Binding-site contacts:
Ligand atom C contacts residue ASN281 of chain 4.V at 3.8 Å.
Ligand atom CG2 contacts residue ASN281 of chain 4.V at 3.6 Å.
Ligand atom CG contacts residue HIS277 of chain 4.V at 3.8 Å.
Ligand atom C contacts residue LEU286 of chain 4.V at 3.8 Å (hydrophobic).
Ligand atom CB contacts residue HIS277 of chain 4.V at 3.7 Å.
Ligand atom CB contacts residue ASP233 of chain 4.V at 3.0 Å.
Ligand atom CA contacts residue THR235 of chain 4.V at 3.6 Å.
Ligand atom O contacts residue TYR94 of chain 4.V at 2.9 Å.
Ligand atom CB contacts residue TYR238 of chain 4.V at 3.6 Å (hydrophobic).
Ligand atom CD contacts residue TYR273 of chain 4.V at 3.3 Å (hydrophobic).
Ligand atom CG contacts residue ASP233 of chain 4.V at 3.0 Å.
Ligand atom CD contacts residue HIS277 of chain 4.V at 3.9 Å.
Ligand atom CG2 contacts residue GLU236 of chain 4.V at 3.3 Å.
Ligand atom CB contacts residue LEU286 of chain 4.V at 3.9 Å (hydrophobic).
Ligand atom N contacts residue ASN227 of chain 4.V at 3.0 Å (h-bond).
Ligand atom CG contacts residue LYS234 of chain 4.V at 3.3 Å.
Ligand atom CD1 contacts residue TYR94 of chain 4.V at 3.5 Å (hydrophobic).
Ligand atom CD1 contacts residue TYR91 of chain 4.V at 3.9 Å (hydrophobic).
Ligand atom N contacts residue THR235 of chain 4.V at 3.9 Å.
Ligand atom N contacts residue TYR273 of chain 4.V at 3.9 Å.
Ligand atom C contacts residue THR235 of chain 4.V at 3.6 Å.
Ligand atom O contacts residue THR235 of chain 4.V at 3.1 Å (h-bond).
Ligand atom C contacts residue THR235 of chain 4.V at 3.6 Å.
Ligand atom CG1 contacts residue VAL280 of chain 4.V at 4.0 Å (hydrophobic).
Ligand atom C contacts residue TYR94 of chain 4.V at 4.0 Å (hydrophobic).
Ligand atom O contacts residue LYS234 of chain 4.V at 3.6 Å.
Ligand atom CG contacts residue TYR273 of chain 4.V at 3.6 Å (hydrophobic).
Ligand atom CG2 contacts residue PHE278 of chain 4.V at 3.7 Å (hydrophobic).
Ligand atom CG1 contacts residue TYR94 of chain 4.V at 3.8 Å (hydrophobic).
Ligand atom O contacts residue ASN227 of chain 4.V at 3.6 Å.
Ligand atom O contacts residue LEU286 of chain 4.V at 3.2 Å.
Ligand atom N contacts residue THR235 of chain 4.V at 3.5 Å (h-bond).
Ligand atom O contacts residue ASN281 of chain 4.V at 2.6 Å (h-bond).
Ligand atom CG2 contacts residue HIS277 of chain 4.V at 3.3 Å.
Ligand atom O contacts residue HIS277 of chain 4.V at 3.4 Å.
Ligand atom C contacts residue ASN227 of chain 4.V at 3.5 Å.
Ligand atom C contacts residue THR235 of chain 4.V at 3.6 Å.
Ligand atom O contacts residue THR235 of chain 4.V at 3.0 Å (h-bond).
Ligand atom CA contacts residue ASN227 of chain 4.V at 3.7 Å.
Ligand atom CG2 contacts residue LEU286 of chain 4.V at 3.7 Å (hydrophobic).

This protein binds this small molecule.
Small molecule (SMILES): CC[C@H](C)[C@H](NC(=O)[C@H](CO)NC(=O)[C@H](CCCN=C(N)N)NC(=O)[C@@H](NC(=O)[C@@H]1CCCN1C(=O)[C@@H]1CCCN1C(=O)[C@H](C)N)C(C)C)C(=O)N[C@H](C=O)Cc1ccc(O)cc1

Sequence of chain 4.V:
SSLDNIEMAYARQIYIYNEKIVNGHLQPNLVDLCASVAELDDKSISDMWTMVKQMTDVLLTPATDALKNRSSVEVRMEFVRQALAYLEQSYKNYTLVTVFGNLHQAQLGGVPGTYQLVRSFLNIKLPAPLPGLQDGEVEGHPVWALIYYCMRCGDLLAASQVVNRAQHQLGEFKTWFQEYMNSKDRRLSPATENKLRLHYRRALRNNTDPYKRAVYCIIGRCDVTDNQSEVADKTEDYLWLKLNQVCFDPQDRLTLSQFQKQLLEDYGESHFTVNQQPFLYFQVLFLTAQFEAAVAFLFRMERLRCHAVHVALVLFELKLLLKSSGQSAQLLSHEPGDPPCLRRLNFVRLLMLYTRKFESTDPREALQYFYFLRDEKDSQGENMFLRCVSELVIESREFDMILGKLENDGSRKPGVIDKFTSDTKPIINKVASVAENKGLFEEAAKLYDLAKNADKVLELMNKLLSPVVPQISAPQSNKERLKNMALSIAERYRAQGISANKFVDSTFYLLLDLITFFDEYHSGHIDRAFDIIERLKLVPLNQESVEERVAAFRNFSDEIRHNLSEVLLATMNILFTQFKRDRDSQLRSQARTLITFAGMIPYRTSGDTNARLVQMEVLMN